Binding-site contacts:
Ligand atom C16 contacts residue THR1 of chain 1.K at 2.8 Å.
Ligand atom C23 contacts residue VAL31 of chain 1.K at 3.4 Å (hydrophobic).
Ligand atom C19 contacts residue MET45 of chain 1.K at 3.6 Å (hydrophobic).
Ligand atom C18 contacts residue MET45 of chain 1.K at 3.6 Å (hydrophobic).
Ligand atom C26 contacts residue THR1 of chain 1.K at 2.5 Å.
Ligand atom C24 contacts residue ALA49 of chain 1.K at 3.7 Å (hydrophobic).
Ligand atom N11 contacts residue THR21 of chain 1.K at 3.0 Å (h-bond).
Ligand atom S27 contacts residue THR1 of chain 1.K at 3.5 Å (h-bond).
Ligand atom C12 contacts residue THR21 of chain 1.K at 3.8 Å.
Ligand atom N8 contacts residue ASP126 of chain 1.L at 3.5 Å (salt-bridge).
Ligand atom N22 contacts residue GLN53 of chain 1.K at 3.6 Å (h-bond).
Ligand atom C20 contacts residue ALA49 of chain 1.K at 3.7 Å (hydrophobic).
Ligand atom O30 contacts residue THR1 of chain 1.K at 2.9 Å (h-bond).
Ligand atom C20 contacts residue VAL31 of chain 1.K at 3.7 Å (hydrophobic).
Ligand atom N22 contacts residue GLU132 of chain 1.L at 3.3 Å (salt-bridge).
Ligand atom C17 contacts residue LYS33 of chain 1.K at 3.7 Å.
Ligand atom N14 contacts residue THR1 of chain 1.K at 3.7 Å.
Ligand atom C12 contacts residue GLY47 of chain 1.K at 3.7 Å.
Ligand atom C15 contacts residue THR1 of chain 1.K at 2.4 Å.
Ligand atom C18 contacts residue LYS33 of chain 1.K at 3.8 Å.
Ligand atom C26 contacts residue GLY47 of chain 1.K at 3.3 Å.
Ligand atom C21 contacts residue LYS32 of chain 1.K at 3.8 Å.
Ligand atom N22 contacts residue VAL31 of chain 1.K at 3.7 Å.
Ligand atom C43 contacts residue ALA27 of chain 1.K at 3.4 Å (hydrophobic).
Ligand atom C57 contacts residue PRO127 of chain 1.L at 3.8 Å (hydrophobic).
Ligand atom C21 contacts residue VAL31 of chain 1.K at 3.8 Å (hydrophobic).
Ligand atom C9 contacts residue THR21 of chain 1.K at 3.7 Å.
Ligand atom C16 contacts residue LYS33 of chain 1.K at 3.7 Å.
Ligand atom O30 contacts residue SER131 of chain 1.K at 2.9 Å (h-bond).
Ligand atom C25 contacts residue THR1 of chain 1.K at 1.4 Å.
Ligand atom N14 contacts residue GLY47 of chain 1.K at 2.9 Å (h-bond).
Ligand atom O31 contacts residue THR21 of chain 1.K at 3.0 Å (h-bond).
Ligand atom C23 contacts residue ALA49 of chain 1.K at 3.4 Å (hydrophobic).
Ligand atom C10 contacts residue ALA49 of chain 1.K at 3.8 Å (hydrophobic).
Ligand atom C32 contacts residue THR21 of chain 1.K at 3.8 Å.
Ligand atom O39 contacts residue ALA49 of chain 1.K at 3.3 Å (h-bond).
Ligand atom C13 contacts residue GLY47 of chain 1.K at 3.8 Å.
Ligand atom C16 contacts residue GLY47 of chain 1.K at 3.7 Å.
Ligand atom C15 contacts residue GLY47 of chain 1.K at 3.8 Å.
Ligand atom O31 contacts residue ALA20 of chain 1.K at 3.6 Å.

Sequence of chain 1.L:
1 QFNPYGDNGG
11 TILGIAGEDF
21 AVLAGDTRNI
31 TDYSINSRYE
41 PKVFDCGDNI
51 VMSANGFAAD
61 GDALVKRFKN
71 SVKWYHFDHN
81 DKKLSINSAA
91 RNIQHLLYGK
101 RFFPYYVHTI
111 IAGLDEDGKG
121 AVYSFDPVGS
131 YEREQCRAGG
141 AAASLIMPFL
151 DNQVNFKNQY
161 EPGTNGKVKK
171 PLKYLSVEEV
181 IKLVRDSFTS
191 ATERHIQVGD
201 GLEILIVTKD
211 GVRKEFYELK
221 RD

Sequence of chain 1.K:
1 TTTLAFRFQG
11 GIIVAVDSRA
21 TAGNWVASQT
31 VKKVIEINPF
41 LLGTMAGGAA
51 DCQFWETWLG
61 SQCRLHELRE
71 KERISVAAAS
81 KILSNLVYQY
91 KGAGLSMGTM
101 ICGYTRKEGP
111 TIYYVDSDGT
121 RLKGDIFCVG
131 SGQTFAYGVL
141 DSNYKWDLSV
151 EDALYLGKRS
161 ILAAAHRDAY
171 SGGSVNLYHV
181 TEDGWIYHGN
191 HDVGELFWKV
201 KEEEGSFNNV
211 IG

This protein binds this small molecule.
Small molecule (SMILES): CC(C)C[C@H](NC(=O)[C@H](Cc1ccccc1)N=[N+]=[N-])C(=O)N[C@@H](C)C(=O)N[C@H](CCS(C)(=O)=O)Cc1ccc(CN)cc1